Sequence of chain 1.B:
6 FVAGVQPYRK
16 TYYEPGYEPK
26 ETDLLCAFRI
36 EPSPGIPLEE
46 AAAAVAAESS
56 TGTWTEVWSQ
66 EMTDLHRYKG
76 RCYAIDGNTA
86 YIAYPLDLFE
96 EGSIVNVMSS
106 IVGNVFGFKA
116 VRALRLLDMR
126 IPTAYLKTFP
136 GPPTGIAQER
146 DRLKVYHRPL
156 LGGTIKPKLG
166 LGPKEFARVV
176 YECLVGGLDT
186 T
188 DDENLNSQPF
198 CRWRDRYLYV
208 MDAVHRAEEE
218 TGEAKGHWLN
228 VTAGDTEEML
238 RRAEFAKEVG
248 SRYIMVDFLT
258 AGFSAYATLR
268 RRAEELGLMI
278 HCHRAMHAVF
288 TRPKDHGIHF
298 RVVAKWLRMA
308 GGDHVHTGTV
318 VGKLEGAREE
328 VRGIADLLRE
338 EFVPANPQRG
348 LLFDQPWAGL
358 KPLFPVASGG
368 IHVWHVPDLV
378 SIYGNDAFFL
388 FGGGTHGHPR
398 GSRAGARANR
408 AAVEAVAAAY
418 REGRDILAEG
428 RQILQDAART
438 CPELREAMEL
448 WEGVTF

Sequence of chain 1.A:
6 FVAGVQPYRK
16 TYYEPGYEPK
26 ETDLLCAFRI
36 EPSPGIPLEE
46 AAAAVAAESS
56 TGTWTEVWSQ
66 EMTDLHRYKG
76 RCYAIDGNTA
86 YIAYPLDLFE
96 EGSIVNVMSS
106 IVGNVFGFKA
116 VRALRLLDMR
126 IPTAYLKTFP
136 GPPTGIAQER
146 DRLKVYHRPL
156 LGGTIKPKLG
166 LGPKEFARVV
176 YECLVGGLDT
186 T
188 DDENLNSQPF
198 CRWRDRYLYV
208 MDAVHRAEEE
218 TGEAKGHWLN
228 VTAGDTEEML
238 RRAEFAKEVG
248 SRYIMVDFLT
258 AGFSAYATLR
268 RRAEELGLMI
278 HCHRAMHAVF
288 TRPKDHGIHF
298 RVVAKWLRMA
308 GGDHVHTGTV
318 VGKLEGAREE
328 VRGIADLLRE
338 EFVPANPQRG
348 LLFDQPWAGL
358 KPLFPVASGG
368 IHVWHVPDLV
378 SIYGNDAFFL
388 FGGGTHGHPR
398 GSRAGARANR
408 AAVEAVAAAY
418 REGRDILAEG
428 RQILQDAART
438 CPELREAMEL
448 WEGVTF

Binding-site contacts:
Ligand atom O1P contacts residue LYS320 of chain 1.B at 2.7 Å (salt-bridge).
Ligand atom O3P contacts residue GLY390 of chain 1.B at 2.5 Å (h-bond).
Ligand atom O6 contacts residue LYS163 of chain 1.B at 2.8 Å (salt-bridge).
Ligand atom O6 contacts residue ASP189 of chain 1.B at 3.3 Å (salt-bridge).
Ligand atom O4 contacts residue GLY366 of chain 1.B at 2.9 Å.
Ligand atom O6 contacts residue MG1 of chain 1.K at 2.7 Å.
Ligand atom O3 contacts residue ASN109 of chain 1.A at 3.4 Å (h-bond).
Ligand atom O2 contacts residue MG1 of chain 1.K at 2.4 Å.
Ligand atom C3 contacts residue MG1 of chain 1.K at 3.0 Å.
Ligand atom O3P contacts residue GLY389 of chain 1.B at 3.2 Å.
Ligand atom O4 contacts residue SER365 of chain 1.B at 3.3 Å.
Ligand atom O1P contacts residue THR58 of chain 1.A at 3.3 Å (h-bond).
Ligand atom O2 contacts residue KCX187 of chain 1.B at 3.4 Å (h-bond).
Ligand atom O3 contacts residue KCX187 of chain 1.B at 2.9 Å (h-bond).
Ligand atom O6 contacts residue LYS161 of chain 1.B at 3.5 Å (salt-bridge).
Ligand atom O2P contacts residue GLY389 of chain 1.B at 2.8 Å (h-bond).
Ligand atom O5P contacts residue HIS313 of chain 1.B at 3.4 Å (h-bond).
Ligand atom O1P contacts residue GLY367 of chain 1.B at 3.1 Å (h-bond).
Ligand atom O4P contacts residue ARG281 of chain 1.B at 2.8 Å (salt-bridge).
Ligand atom O3P contacts residue THR58 of chain 1.A at 2.6 Å (h-bond).
Ligand atom O3 contacts residue MG1 of chain 1.K at 2.0 Å.
Ligand atom O3P contacts residue LYS161 of chain 1.B at 3.2 Å.
Ligand atom O2 contacts residue ASP189 of chain 1.B at 3.2 Å (salt-bridge).
Ligand atom O6 contacts residue ASN109 of chain 1.A at 3.2 Å (h-bond).
Ligand atom O5P contacts residue ARG281 of chain 1.B at 3.3 Å (salt-bridge).
Ligand atom O4P contacts residue HIS313 of chain 1.B at 3.0 Å.
Ligand atom O2 contacts residue THR159 of chain 1.B at 3.0 Å (h-bond).
Ligand atom C contacts residue MG1 of chain 1.K at 3.2 Å.
Ligand atom C3 contacts residue KCX187 of chain 1.B at 3.3 Å.
Ligand atom O4 contacts residue LEU321 of chain 1.B at 3.3 Å.
Ligand atom O1 contacts residue LYS161 of chain 1.B at 3.2 Å.
Ligand atom O2 contacts residue LYS161 of chain 1.B at 2.9 Å (salt-bridge).
Ligand atom P1 contacts residue THR58 of chain 1.A at 3.4 Å.
Ligand atom O3 contacts residue HIS280 of chain 1.B at 3.0 Å (h-bond).
Ligand atom O3 contacts residue GLU190 of chain 1.B at 3.0 Å (salt-bridge).
Ligand atom C2 contacts residue MG1 of chain 1.K at 3.0 Å.
Ligand atom O6 contacts residue GLU190 of chain 1.B at 3.4 Å (salt-bridge).
Ligand atom O1P contacts residue TRP59 of chain 1.A at 3.0 Å.
Ligand atom O5 contacts residue HIS313 of chain 1.B at 3.2 Å (h-bond).
Ligand atom O7 contacts residue LYS320 of chain 1.B at 3.0 Å (salt-bridge).

This protein binds this small molecule.
Small molecule (SMILES): O=C(O)[C@@](O)(COP(=O)(O)O)[C@H](O)[C@H](O)COP(=O)(O)O